This small molecule binds to this protein.
Small molecule (SMILES): CC(=O)N[C@H]1[C@H](O[C@H]2[C@H](O)[C@@H](NC(C)=O)CO[C@@H]2CO[C@@H]2O[C@@H](C)[C@@H](O)[C@@H](O)[C@@H]2O)O[C@H](CO)[C@@H](O[C@@H]2O[C@H](CO[C@H]3O[C@H](CO)[C@@H](O)[C@H](O)[C@@H]3O)[C@@H](O)[C@H](O[C@H]3O[C@H](CO)[C@@H](O)[C@H](O)[C@@H]3O)[C@@H]2O)[C@@H]1O

Sequence of chain 1.E:
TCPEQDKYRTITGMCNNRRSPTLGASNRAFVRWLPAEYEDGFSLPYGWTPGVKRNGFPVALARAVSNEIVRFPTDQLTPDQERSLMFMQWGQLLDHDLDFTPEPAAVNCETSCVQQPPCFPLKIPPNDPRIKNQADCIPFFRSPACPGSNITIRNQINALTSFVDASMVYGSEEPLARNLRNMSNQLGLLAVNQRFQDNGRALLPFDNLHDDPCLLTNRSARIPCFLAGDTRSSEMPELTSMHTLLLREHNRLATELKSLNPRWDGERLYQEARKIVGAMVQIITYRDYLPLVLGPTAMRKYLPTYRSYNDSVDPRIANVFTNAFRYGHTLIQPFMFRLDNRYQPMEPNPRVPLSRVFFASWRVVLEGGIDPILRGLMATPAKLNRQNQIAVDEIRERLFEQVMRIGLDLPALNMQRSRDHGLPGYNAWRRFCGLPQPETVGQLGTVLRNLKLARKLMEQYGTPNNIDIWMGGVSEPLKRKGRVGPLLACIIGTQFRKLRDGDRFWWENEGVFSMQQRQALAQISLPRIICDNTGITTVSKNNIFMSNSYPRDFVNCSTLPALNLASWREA

Sequence of chain 1.F:
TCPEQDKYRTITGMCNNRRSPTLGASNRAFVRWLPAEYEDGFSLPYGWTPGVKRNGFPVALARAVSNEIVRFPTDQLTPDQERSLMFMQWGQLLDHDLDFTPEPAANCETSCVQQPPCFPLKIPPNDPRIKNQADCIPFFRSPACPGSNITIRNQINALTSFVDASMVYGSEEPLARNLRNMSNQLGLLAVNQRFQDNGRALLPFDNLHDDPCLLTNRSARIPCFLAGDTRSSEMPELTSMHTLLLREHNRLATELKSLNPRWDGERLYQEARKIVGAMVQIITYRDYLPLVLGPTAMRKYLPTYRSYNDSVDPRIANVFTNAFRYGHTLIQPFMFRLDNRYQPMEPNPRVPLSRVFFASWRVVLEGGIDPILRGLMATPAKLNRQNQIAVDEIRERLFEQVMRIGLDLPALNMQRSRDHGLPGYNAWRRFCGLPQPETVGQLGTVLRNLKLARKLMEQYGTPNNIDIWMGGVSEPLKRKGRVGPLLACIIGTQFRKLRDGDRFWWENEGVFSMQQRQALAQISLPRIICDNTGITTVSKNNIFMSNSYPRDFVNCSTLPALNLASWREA

Binding-site contacts:
Ligand atom C6 contacts residue LYS506 of chain 1.E at 3.9 Å.
Ligand atom O4 contacts residue TYR310 of chain 1.E at 4.0 Å.
Ligand atom O6 contacts residue LYS309 of chain 1.E at 3.4 Å (salt-bridge).
Ligand atom O2 contacts residue LYS309 of chain 1.E at 3.5 Å.
Ligand atom O2 contacts residue MAN5 of chain 1.X at 3.5 Å (h-bond).
Ligand atom C7 contacts residue ASN318 of chain 1.F at 3.3 Å.
Ligand atom C5 contacts residue PHE440 of chain 1.E at 3.3 Å (hydrophobic).
Ligand atom C1 contacts residue PHE440 of chain 1.E at 3.3 Å (hydrophobic).
Ligand atom C2 contacts residue ARG439 of chain 1.E at 3.7 Å.
Ligand atom O6 contacts residue ARG439 of chain 1.E at 4.0 Å.
Ligand atom C5 contacts residue ASN318 of chain 1.F at 3.5 Å.
Ligand atom O5 contacts residue VAL321 of chain 1.F at 3.7 Å.
Ligand atom O7 contacts residue ARG315 of chain 1.F at 3.3 Å (salt-bridge).
Ligand atom C2 contacts residue PHE440 of chain 1.E at 4.0 Å (hydrophobic).
Ligand atom C1 contacts residue ASN318 of chain 1.F at 1.8 Å.
Ligand atom O4 contacts residue LYS506 of chain 1.E at 3.5 Å.
Ligand atom C7 contacts residue PHE440 of chain 1.E at 4.0 Å (hydrophobic).
Ligand atom N2 contacts residue ASN318 of chain 1.F at 3.2 Å (h-bond).
Ligand atom O5 contacts residue PHE440 of chain 1.E at 3.0 Å (h-bond).
Ligand atom O7 contacts residue ARG439 of chain 1.E at 3.7 Å.
Ligand atom O6 contacts residue GLY442 of chain 1.E at 3.2 Å.
Ligand atom C6 contacts residue VAL321 of chain 1.F at 3.6 Å (hydrophobic).
Ligand atom O4 contacts residue PHE440 of chain 1.E at 3.8 Å.
Ligand atom C8 contacts residue LEU34 of chain 1.E at 3.5 Å (hydrophobic).
Ligand atom C2 contacts residue MAN5 of chain 1.X at 3.3 Å.
Ligand atom O7 contacts residue PHE440 of chain 1.E at 3.1 Å.
Ligand atom C8 contacts residue SER320 of chain 1.F at 3.5 Å.
Ligand atom C3 contacts residue PHE440 of chain 1.E at 3.5 Å (hydrophobic).
Ligand atom O7 contacts residue ASN318 of chain 1.F at 3.5 Å (h-bond).
Ligand atom O5 contacts residue PHE440 of chain 1.E at 3.6 Å.
Ligand atom O3 contacts residue FUC6 of chain 1.X at 3.4 Å.
Ligand atom O4 contacts residue FUC6 of chain 1.X at 3.6 Å (h-bond).
Ligand atom O5 contacts residue ASN318 of chain 1.F at 2.6 Å (h-bond).
Ligand atom O5 contacts residue LYS309 of chain 1.E at 3.6 Å.
Ligand atom C2 contacts residue ASN318 of chain 1.F at 2.9 Å.
Ligand atom C6 contacts residue PHE440 of chain 1.E at 3.7 Å (hydrophobic).
Ligand atom C4 contacts residue PHE440 of chain 1.E at 3.5 Å (hydrophobic).
Ligand atom O3 contacts residue PHE440 of chain 1.E at 2.6 Å (h-bond).
Ligand atom C3 contacts residue ASN318 of chain 1.F at 3.7 Å.
Ligand atom O5 contacts residue ARG439 of chain 1.E at 4.0 Å.